Binding-site contacts:
Ligand atom C3 contacts residue ASN39 of chain 1.E at 3.8 Å.
Ligand atom O4 contacts residue GLU40 of chain 1.E at 2.9 Å (salt-bridge).
Ligand atom O6 contacts residue TRP273 of chain 1.E at 3.8 Å.
Ligand atom O3 contacts residue ASN39 of chain 1.E at 3.0 Å (h-bond).
Ligand atom O6 contacts residue GLU193 of chain 1.E at 3.9 Å.
Ligand atom C6 contacts residue ASN148 of chain 1.E at 3.9 Å.
Ligand atom C4 contacts residue TYR275 of chain 1.E at 3.3 Å (hydrophobic).
Ligand atom C6 contacts residue TRP273 of chain 1.E at 3.1 Å (hydrophobic).
Ligand atom O2 contacts residue TRP273 of chain 1.E at 3.2 Å.
Ligand atom C2 contacts residue ASN39 of chain 1.E at 3.5 Å.
Ligand atom O2 contacts residue GLN73 of chain 1.E at 2.9 Å (h-bond).
Ligand atom C6 contacts residue VAL197 of chain 1.E at 3.5 Å (hydrophobic).
Ligand atom C2 contacts residue TRP273 of chain 1.E at 3.1 Å (hydrophobic).
Ligand atom C6 contacts residue GLY194 of chain 1.E at 3.6 Å.
Ligand atom O3 contacts residue TRP273 of chain 1.E at 3.0 Å.
Ligand atom O4 contacts residue ASP94 of chain 1.E at 2.8 Å (salt-bridge).
Ligand atom C4 contacts residue ARG418 of chain 1.E at 2.9 Å.
Ligand atom C4 contacts residue TRP273 of chain 1.E at 3.9 Å (hydrophobic).
Ligand atom O5 contacts residue GLU255 of chain 1.E at 3.2 Å (salt-bridge).
Ligand atom C6 contacts residue TYR275 of chain 1.E at 3.1 Å (hydrophobic).
Ligand atom O2 contacts residue LYS68 of chain 1.E at 3.9 Å.
Ligand atom C4 contacts residue VAL197 of chain 1.E at 3.8 Å (hydrophobic).
Ligand atom C3 contacts residue ARG418 of chain 1.E at 3.6 Å.
Ligand atom O3 contacts residue GLU40 of chain 1.E at 2.8 Å (salt-bridge).
Ligand atom C4 contacts residue GLU40 of chain 1.E at 3.8 Å.
Ligand atom C1 contacts residue GLU255 of chain 1.E at 3.3 Å.
Ligand atom O3 contacts residue PRO37 of chain 1.E at 3.2 Å.
Ligand atom O4 contacts residue ARG418 of chain 1.E at 2.7 Å (salt-bridge).
Ligand atom O6 contacts residue GLY194 of chain 1.E at 2.8 Å.
Ligand atom O3 contacts residue ARG418 of chain 1.E at 3.3 Å (salt-bridge).
Ligand atom O5 contacts residue ALA70 of chain 1.E at 3.6 Å.
Ligand atom O4 contacts residue LEU385 of chain 1.E at 3.7 Å.
Ligand atom C3 contacts residue TRP273 of chain 1.E at 3.6 Å (hydrophobic).
Ligand atom O6 contacts residue ASN148 of chain 1.E at 3.0 Å (h-bond).
Ligand atom C3 contacts residue GLU40 of chain 1.E at 3.7 Å.
Ligand atom O3 contacts residue GLY347 of chain 1.E at 3.1 Å.
Ligand atom O6 contacts residue TYR192 of chain 1.E at 3.9 Å.
Ligand atom O4 contacts residue TYR275 of chain 1.E at 3.1 Å (h-bond).
Ligand atom C5 contacts residue TYR275 of chain 1.E at 3.9 Å (hydrophobic).
Ligand atom C4 contacts residue ASN39 of chain 1.E at 3.8 Å.

Sequence of chain 1.E:
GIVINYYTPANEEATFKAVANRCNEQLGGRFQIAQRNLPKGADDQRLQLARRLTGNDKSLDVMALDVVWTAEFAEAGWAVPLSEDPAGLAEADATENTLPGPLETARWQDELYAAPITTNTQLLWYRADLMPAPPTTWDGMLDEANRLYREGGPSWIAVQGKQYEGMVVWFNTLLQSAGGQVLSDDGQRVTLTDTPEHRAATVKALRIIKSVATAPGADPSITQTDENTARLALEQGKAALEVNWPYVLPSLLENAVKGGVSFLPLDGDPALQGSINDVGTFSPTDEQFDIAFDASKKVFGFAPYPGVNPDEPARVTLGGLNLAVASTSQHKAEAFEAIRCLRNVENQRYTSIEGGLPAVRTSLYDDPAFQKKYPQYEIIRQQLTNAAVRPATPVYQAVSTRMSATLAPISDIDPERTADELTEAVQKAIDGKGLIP

This protein binds this small molecule.
Small molecule (SMILES): OC[C@H]1O[C@H](O[C@H]2O[C@H](CO)[C@@H](O)[C@H](O)[C@H]2O)[C@H](O)[C@@H](O)[C@@H]1O